Sequence of chain 1.V:
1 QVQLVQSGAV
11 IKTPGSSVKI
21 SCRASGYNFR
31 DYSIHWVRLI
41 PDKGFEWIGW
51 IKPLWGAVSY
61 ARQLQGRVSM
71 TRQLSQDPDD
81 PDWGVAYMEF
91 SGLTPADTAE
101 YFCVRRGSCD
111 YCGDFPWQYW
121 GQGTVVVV

A small-molecule ligand and the protein it binds are described below.
Small molecule (SMILES): CC(=O)N[C@H]1[C@H](O[C@H]2[C@H](O)[C@@H](NC(C)=O)CO[C@@H]2CO)O[C@H](CO)[C@@H](O[C@@H]2O[C@H](CO)[C@@H](O)[C@H](O[C@H]3O[C@H](CO)[C@@H](O)[C@H](O)[C@@H]3O)[C@@H]2O)[C@@H]1O

Sequence of chain 1.U:
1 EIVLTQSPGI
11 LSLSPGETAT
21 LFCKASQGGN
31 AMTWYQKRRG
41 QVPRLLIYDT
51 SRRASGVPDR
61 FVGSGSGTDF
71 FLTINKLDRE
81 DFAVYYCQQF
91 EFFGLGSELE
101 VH

Binding-site contacts:
Ligand atom O7 contacts residue PHE90 of chain 1.U at 4.4 Å.
Ligand atom O7 contacts residue ASN64 of chain 1.R at 4.5 Å.
Ligand atom O7 contacts residue ASN246 of chain 1.R at 3.9 Å.
Ligand atom C1 contacts residue ASN246 of chain 1.R at 1.5 Å.
Ligand atom O5 contacts residue GLU245 of chain 1.R at 3.9 Å.
Ligand atom C2 contacts residue ASN246 of chain 1.R at 2.4 Å.
Ligand atom C8 contacts residue ASN246 of chain 1.R at 4.5 Å.
Ligand atom O2 contacts residue ARG52 of chain 1.U at 4.1 Å.
Ligand atom O5 contacts residue ASN246 of chain 1.R at 2.5 Å (h-bond).
Ligand atom C6 contacts residue GLU245 of chain 1.R at 4.2 Å.
Ligand atom C7 contacts residue PHE90 of chain 1.U at 4.2 Å (hydrophobic).
Ligand atom C7 contacts residue ASN246 of chain 1.R at 3.5 Å.
Ligand atom C7 contacts residue LYS67 of chain 1.R at 4.4 Å.
Ligand atom O6 contacts residue GLU245 of chain 1.R at 4.4 Å.
Ligand atom O4 contacts residue SER51 of chain 1.U at 3.5 Å (h-bond).
Ligand atom O7 contacts residue ALA31 of chain 1.U at 3.3 Å (h-bond).
Ligand atom C5 contacts residue ASN246 of chain 1.R at 3.8 Å.
Ligand atom O6 contacts residue ASN246 of chain 1.R at 4.2 Å.
Ligand atom C6 contacts residue ASP49 of chain 1.U at 3.3 Å.
Ligand atom C3 contacts residue ASN246 of chain 1.R at 3.7 Å.
Ligand atom O6 contacts residue ASP49 of chain 1.U at 3.1 Å (salt-bridge).
Ligand atom C8 contacts residue PHE90 of chain 1.U at 3.9 Å (hydrophobic).
Ligand atom O4 contacts residue TYR111 of chain 1.V at 4.4 Å.
Ligand atom N2 contacts residue ASN246 of chain 1.R at 2.7 Å (h-bond).
Ligand atom C8 contacts residue ASN64 of chain 1.R at 4.2 Å.
Ligand atom C7 contacts residue ALA31 of chain 1.U at 4.2 Å (hydrophobic).
Ligand atom O7 contacts residue LYS67 of chain 1.R at 3.3 Å (salt-bridge).
Ligand atom C8 contacts residue THR206 of chain 1.R at 3.7 Å.
Ligand atom C4 contacts residue ASN246 of chain 1.R at 4.3 Å.
Ligand atom C5 contacts residue GLU245 of chain 1.R at 4.1 Å.
Ligand atom C1 contacts residue GLU245 of chain 1.R at 4.4 Å.
Ligand atom O7 contacts residue ASN30 of chain 1.U at 4.2 Å.

Sequence of chain 1.R:
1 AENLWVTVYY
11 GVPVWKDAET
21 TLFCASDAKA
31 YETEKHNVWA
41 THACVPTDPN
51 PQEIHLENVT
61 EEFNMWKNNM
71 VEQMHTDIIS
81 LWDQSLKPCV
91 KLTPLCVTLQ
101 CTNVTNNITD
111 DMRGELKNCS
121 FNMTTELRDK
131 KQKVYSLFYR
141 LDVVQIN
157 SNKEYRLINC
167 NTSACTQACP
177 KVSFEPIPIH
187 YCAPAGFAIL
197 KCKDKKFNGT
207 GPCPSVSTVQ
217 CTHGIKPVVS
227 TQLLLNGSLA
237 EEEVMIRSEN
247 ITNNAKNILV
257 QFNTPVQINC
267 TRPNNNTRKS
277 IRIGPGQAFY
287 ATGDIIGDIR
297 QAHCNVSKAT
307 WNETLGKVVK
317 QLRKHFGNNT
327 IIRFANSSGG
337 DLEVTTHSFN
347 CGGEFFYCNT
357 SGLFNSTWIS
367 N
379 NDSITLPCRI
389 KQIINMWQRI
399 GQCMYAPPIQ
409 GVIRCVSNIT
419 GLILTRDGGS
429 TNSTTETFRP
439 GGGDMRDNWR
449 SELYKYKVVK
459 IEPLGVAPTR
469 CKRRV